Sequence of chain 1.E:
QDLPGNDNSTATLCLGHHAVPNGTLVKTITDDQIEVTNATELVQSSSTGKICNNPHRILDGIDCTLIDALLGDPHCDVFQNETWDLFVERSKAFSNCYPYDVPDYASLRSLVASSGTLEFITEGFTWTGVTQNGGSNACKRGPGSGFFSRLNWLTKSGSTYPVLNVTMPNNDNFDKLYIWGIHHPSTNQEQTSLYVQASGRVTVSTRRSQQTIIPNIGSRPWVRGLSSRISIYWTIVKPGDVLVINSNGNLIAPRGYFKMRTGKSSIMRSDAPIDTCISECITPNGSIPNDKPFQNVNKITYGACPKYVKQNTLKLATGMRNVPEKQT

Binding-site contacts:
Ligand atom C6 contacts residue THR40 of chain 1.E at 4.1 Å.
Ligand atom O5 contacts residue THR318 of chain 1.E at 2.9 Å (h-bond).
Ligand atom O7 contacts residue ASN38 of chain 1.E at 4.0 Å.
Ligand atom O6 contacts residue ASN49 of chain 1.F at 4.3 Å.
Ligand atom C6 contacts residue LEU52 of chain 1.F at 3.6 Å (hydrophobic).
Ligand atom O6 contacts residue THR318 of chain 1.E at 3.5 Å.
Ligand atom C1 contacts residue ASN38 of chain 1.E at 1.4 Å.
Ligand atom C4 contacts residue ASN38 of chain 1.E at 4.2 Å.
Ligand atom C2 contacts residue ASN38 of chain 1.E at 2.4 Å.
Ligand atom N2 contacts residue ASN38 of chain 1.E at 2.9 Å (h-bond).
Ligand atom C3 contacts residue ASN38 of chain 1.E at 3.7 Å.
Ligand atom C5 contacts residue ASN38 of chain 1.E at 3.6 Å.
Ligand atom C1 contacts residue THR318 of chain 1.E at 3.6 Å.
Ligand atom C5 contacts residue THR40 of chain 1.E at 4.3 Å.
Ligand atom O5 contacts residue ASN38 of chain 1.E at 2.3 Å (h-bond).
Ligand atom O5 contacts residue ALA39 of chain 1.E at 4.1 Å.
Ligand atom C7 contacts residue ASN38 of chain 1.E at 3.7 Å.
Ligand atom C6 contacts residue THR318 of chain 1.E at 3.8 Å.
Ligand atom C1 contacts residue ALA39 of chain 1.E at 4.0 Å (hydrophobic).
Ligand atom C5 contacts residue THR318 of chain 1.E at 4.0 Å.
Ligand atom O6 contacts residue LEU52 of chain 1.F at 3.4 Å.

Sequence of chain 1.F:
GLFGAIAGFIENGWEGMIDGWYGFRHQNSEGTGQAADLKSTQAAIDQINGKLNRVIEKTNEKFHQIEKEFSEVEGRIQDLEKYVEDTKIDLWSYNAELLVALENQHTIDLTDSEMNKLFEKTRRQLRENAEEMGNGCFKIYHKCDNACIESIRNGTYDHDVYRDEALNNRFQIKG

The protein below binds the small molecule below.
Small molecule (SMILES): CC(=O)N[C@@H]1[C@@H](O)[C@H](O)[C@@H](CO)O[C@H]1O